Sequence of chain 1.B:
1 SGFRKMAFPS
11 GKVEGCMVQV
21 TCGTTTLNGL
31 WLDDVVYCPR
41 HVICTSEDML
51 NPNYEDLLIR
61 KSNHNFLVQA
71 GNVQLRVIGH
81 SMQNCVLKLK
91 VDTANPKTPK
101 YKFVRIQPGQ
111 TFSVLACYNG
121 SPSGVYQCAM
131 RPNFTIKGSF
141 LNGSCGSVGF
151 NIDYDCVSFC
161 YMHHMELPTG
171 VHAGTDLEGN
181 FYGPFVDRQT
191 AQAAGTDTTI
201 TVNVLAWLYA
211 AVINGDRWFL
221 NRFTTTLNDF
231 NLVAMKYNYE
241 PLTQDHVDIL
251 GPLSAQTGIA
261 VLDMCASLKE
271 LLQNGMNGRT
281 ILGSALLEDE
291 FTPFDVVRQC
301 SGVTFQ

A protein and the small-molecule ligand that binds it are described below.
Small molecule (SMILES): CN(C)c1cccc(Oc2cnc(Nc3cccc(O)c3)nc2)c1

Binding-site contacts:
Ligand atom C5 contacts residue MET49 of chain 1.B at 3.5 Å (hydrophobic).
Ligand atom C4 contacts residue TYR54 of chain 1.B at 3.7 Å (hydrophobic).
Ligand atom C16 contacts residue GLN189 of chain 1.B at 4.2 Å.
Ligand atom C8 contacts residue MET165 of chain 1.B at 4.0 Å (hydrophobic).
Ligand atom C15 contacts residue GLN189 of chain 1.B at 3.5 Å.
Ligand atom C8 contacts residue HIS164 of chain 1.B at 3.6 Å.
Ligand atom C7 contacts residue MET165 of chain 1.B at 4.0 Å (hydrophobic).
Ligand atom C14 contacts residue SER46 of chain 1.B at 4.0 Å.
Ligand atom C15 contacts residue MET49 of chain 1.B at 3.4 Å (hydrophobic).
Ligand atom C6 contacts residue TYR54 of chain 1.B at 3.8 Å (hydrophobic).
Ligand atom N4 contacts residue GLN189 of chain 1.B at 3.3 Å (h-bond).
Ligand atom C5 contacts residue THR45 of chain 1.B at 4.2 Å.
Ligand atom C4 contacts residue ARG188 of chain 1.B at 4.2 Å.
Ligand atom C8 contacts residue HIS41 of chain 1.B at 3.9 Å.
Ligand atom C5 contacts residue CYS44 of chain 1.B at 3.5 Å (hydrophobic).
Ligand atom C7 contacts residue HIS164 of chain 1.B at 4.1 Å.
Ligand atom N1 contacts residue HIS41 of chain 1.B at 3.8 Å.
Ligand atom N3 contacts residue SER46 of chain 1.B at 3.9 Å.
Ligand atom C1 contacts residue HIS41 of chain 1.B at 4.0 Å.
Ligand atom C10 contacts residue MET49 of chain 1.B at 4.2 Å (hydrophobic).
Ligand atom C6 contacts residue HIS41 of chain 1.B at 4.0 Å.
Ligand atom C3 contacts residue MET49 of chain 1.B at 3.9 Å (hydrophobic).
Ligand atom C11 contacts residue MET49 of chain 1.B at 4.0 Å (hydrophobic).
Ligand atom N4 contacts residue MET49 of chain 1.B at 3.1 Å (h-bond).
Ligand atom C3 contacts residue CYS44 of chain 1.B at 4.2 Å (hydrophobic).
Ligand atom C12 contacts residue GLN189 of chain 1.B at 3.8 Å.
Ligand atom C2 contacts residue HIS41 of chain 1.B at 4.3 Å.
Ligand atom C4 contacts residue ASP187 of chain 1.B at 3.5 Å.
Ligand atom C6 contacts residue ASP187 of chain 1.B at 4.1 Å.
Ligand atom O2 contacts residue MET49 of chain 1.B at 3.5 Å.
Ligand atom C6 contacts residue CYS44 of chain 1.B at 3.9 Å (hydrophobic).
Ligand atom C7 contacts residue ARG188 of chain 1.B at 3.9 Å.
Ligand atom C6 contacts residue MET49 of chain 1.B at 3.6 Å (hydrophobic).
Ligand atom C16 contacts residue MET49 of chain 1.B at 3.9 Å (hydrophobic).
Ligand atom C7 contacts residue HIS41 of chain 1.B at 3.7 Å.
Ligand atom C4 contacts residue HIS41 of chain 1.B at 3.8 Å.
Ligand atom C11 contacts residue SER46 of chain 1.B at 4.0 Å.
Ligand atom C12 contacts residue MET49 of chain 1.B at 3.6 Å (hydrophobic).
Ligand atom C7 contacts residue ASP187 of chain 1.B at 3.6 Å.
Ligand atom O2 contacts residue GLN189 of chain 1.B at 3.8 Å.